Binding-site contacts:
Ligand atom S1G contacts residue LYS46 of chain 6.A at 3.6 Å.
Ligand atom O1A contacts residue VAL48 of chain 6.A at 3.2 Å.
Ligand atom C2' contacts residue ARG200 of chain 6.A at 3.6 Å.
Ligand atom C6 contacts residue LEU193 of chain 6.A at 3.5 Å (hydrophobic).
Ligand atom O1B contacts residue THR44 of chain 6.A at 3.0 Å (h-bond).
Ligand atom O3B contacts residue LYS46 of chain 6.A at 3.5 Å (salt-bridge).
Ligand atom O2G contacts residue SER42 of chain 6.A at 3.4 Å.
Ligand atom O3B contacts residue ARG229 of chain 6.A at 2.9 Å (salt-bridge).
Ligand atom N1 contacts residue LEU193 of chain 6.A at 3.6 Å.
Ligand atom N9 contacts residue VAL228 of chain 6.A at 3.5 Å.
Ligand atom N6 contacts residue LEU12 of chain 6.A at 3.2 Å.
Ligand atom O1B contacts residue LYS46 of chain 6.A at 3.0 Å (salt-bridge).
Ligand atom N1 contacts residue SER11 of chain 6.A at 3.7 Å.
Ligand atom N1 contacts residue VAL13 of chain 6.A at 3.0 Å (h-bond).
Ligand atom O1A contacts residue GLU47 of chain 6.A at 3.6 Å.
Ligand atom O1B contacts residue GLY43 of chain 6.A at 3.4 Å (h-bond).
Ligand atom C6 contacts residue VAL13 of chain 6.A at 3.7 Å (hydrophobic).
Ligand atom C6 contacts residue LEU12 of chain 6.A at 3.4 Å (hydrophobic).
Ligand atom O2B contacts residue GLU47 of chain 6.A at 2.9 Å (salt-bridge).
Ligand atom S1G contacts residue ASP111 of chain 6.A at 3.1 Å (salt-bridge).
Ligand atom PG contacts residue LYS46 of chain 6.A at 3.5 Å.
Ligand atom O2' contacts residue ARG200 of chain 6.A at 2.5 Å (salt-bridge).
Ligand atom C2' contacts residue VAL48 of chain 6.A at 3.5 Å (hydrophobic).
Ligand atom O3G contacts residue ARG229 of chain 6.A at 3.5 Å (salt-bridge).
Ligand atom O3B contacts residue GLY43 of chain 6.A at 2.9 Å (h-bond).
Ligand atom O2A contacts residue GLU47 of chain 6.A at 3.4 Å.
Ligand atom O2B contacts residue LYS46 of chain 6.A at 3.5 Å (salt-bridge).
Ligand atom O4' contacts residue VAL228 of chain 6.A at 3.2 Å.
Ligand atom PB contacts residue GLY43 of chain 6.A at 3.6 Å.
Ligand atom PB contacts residue ARG229 of chain 6.A at 3.5 Å.
Ligand atom O1A contacts residue GLY45 of chain 6.A at 2.9 Å.
Ligand atom N6 contacts residue VAL13 of chain 6.A at 3.2 Å (h-bond).
Ligand atom O3A contacts residue ARG229 of chain 6.A at 2.9 Å (salt-bridge).
Ligand atom N3 contacts residue ARG200 of chain 6.A at 3.6 Å (salt-bridge).
Ligand atom O3A contacts residue GLY43 of chain 6.A at 3.2 Å.
Ligand atom C8 contacts residue VAL228 of chain 6.A at 3.4 Å (hydrophobic).
Ligand atom O2G contacts residue LYS46 of chain 6.A at 3.2 Å (salt-bridge).
Ligand atom O1B contacts residue GLY45 of chain 6.A at 3.0 Å (h-bond).
Ligand atom O1A contacts residue LYS46 of chain 6.A at 3.3 Å (salt-bridge).
Ligand atom C1' contacts residue ARG200 of chain 6.A at 3.6 Å.

Sequence of chain 6.A:
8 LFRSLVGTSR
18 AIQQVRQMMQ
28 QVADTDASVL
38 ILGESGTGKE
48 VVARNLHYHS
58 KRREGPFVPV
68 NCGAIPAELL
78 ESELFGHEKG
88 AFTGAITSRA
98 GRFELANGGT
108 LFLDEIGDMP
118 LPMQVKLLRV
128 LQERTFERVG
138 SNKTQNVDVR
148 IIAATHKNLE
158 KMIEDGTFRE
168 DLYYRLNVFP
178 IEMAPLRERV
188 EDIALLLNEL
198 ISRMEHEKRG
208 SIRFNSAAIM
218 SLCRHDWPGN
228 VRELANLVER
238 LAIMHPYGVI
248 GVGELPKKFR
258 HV

This small molecule binds to this protein.
Small molecule (SMILES): Nc1ncnc2c1ncn2[C@@H]1O[C@H](COP(=O)(O)OP(=O)(O)OP(O)(O)=S)[C@@H](O)[C@H]1O